Binding-site contacts:
Ligand atom O3' contacts residue VAL65 of chain 1.A at 3.9 Å.
Ligand atom P contacts residue GLY66 of chain 1.A at 3.7 Å.
Ligand atom OP1 contacts residue ILE69 of chain 1.A at 2.8 Å (h-bond).
Ligand atom OP1 contacts residue LEU62 of chain 1.A at 3.8 Å.
Ligand atom OP2 contacts residue LYS72 of chain 1.A at 3.5 Å (salt-bridge).
Ligand atom P contacts residue ILE69 of chain 1.A at 3.6 Å.
Ligand atom N7 contacts residue LYS35 of chain 1.A at 3.7 Å.
Ligand atom OP1 contacts residue THR67 of chain 1.A at 3.6 Å.
Ligand atom O4' contacts residue ALA38 of chain 1.A at 3.9 Å.
Ligand atom OP3 contacts residue LYS35 of chain 1.A at 3.2 Å (salt-bridge).
Ligand atom OP2 contacts residue GLY66 of chain 1.A at 3.5 Å.
Ligand atom C3' contacts residue GLY66 of chain 1.A at 3.6 Å.
Ligand atom C3' contacts residue GLY64 of chain 1.A at 3.7 Å.
Ligand atom P contacts residue NA1 of chain 1.F at 3.8 Å.
Ligand atom O3' contacts residue GLY64 of chain 1.A at 3.3 Å.
Ligand atom P contacts residue LYS68 of chain 1.A at 3.5 Å.
Ligand atom OP1 contacts residue LYS68 of chain 1.A at 3.4 Å (salt-bridge).
Ligand atom O3' contacts residue ILE69 of chain 1.A at 3.5 Å.
Ligand atom OP2 contacts residue LYS68 of chain 1.A at 3.0 Å.
Ligand atom OP2 contacts residue VAL65 of chain 1.A at 3.7 Å.
Ligand atom OP1 contacts residue PRO63 of chain 1.A at 3.8 Å.
Ligand atom C4' contacts residue GLY64 of chain 1.A at 3.0 Å.
Ligand atom OP1 contacts residue NA1 of chain 1.F at 2.9 Å (h-bond).
Ligand atom P contacts residue VAL65 of chain 1.A at 3.9 Å.
Ligand atom O5' contacts residue GLY66 of chain 1.A at 3.4 Å.
Ligand atom OP2 contacts residue LYS68 of chain 1.A at 2.8 Å (salt-bridge).
Ligand atom OP1 contacts residue LYS68 of chain 1.A at 3.4 Å (salt-bridge).
Ligand atom C5' contacts residue GLY66 of chain 1.A at 3.4 Å.
Ligand atom OP2 contacts residue NA1 of chain 1.F at 3.6 Å.
Ligand atom OP1 contacts residue GLY64 of chain 1.A at 2.8 Å (h-bond).
Ligand atom N3 contacts residue ALA38 of chain 1.A at 3.6 Å.
Ligand atom O5' contacts residue LYS35 of chain 1.A at 3.8 Å.
Ligand atom C8 contacts residue LYS35 of chain 1.A at 3.7 Å.
Ligand atom OP1 contacts residue GLY66 of chain 1.A at 3.0 Å (h-bond).
Ligand atom C5' contacts residue GLY64 of chain 1.A at 3.1 Å.
Ligand atom OP2 contacts residue THR67 of chain 1.A at 3.5 Å (h-bond).
Ligand atom C5' contacts residue TYR39 of chain 1.A at 3.5 Å (hydrophobic).
Ligand atom OP1 contacts residue VAL65 of chain 1.A at 3.5 Å (h-bond).
Ligand atom P contacts residue GLY64 of chain 1.A at 3.8 Å.
Ligand atom P contacts residue LYS68 of chain 1.A at 3.6 Å.

Sequence of chain 1.A:
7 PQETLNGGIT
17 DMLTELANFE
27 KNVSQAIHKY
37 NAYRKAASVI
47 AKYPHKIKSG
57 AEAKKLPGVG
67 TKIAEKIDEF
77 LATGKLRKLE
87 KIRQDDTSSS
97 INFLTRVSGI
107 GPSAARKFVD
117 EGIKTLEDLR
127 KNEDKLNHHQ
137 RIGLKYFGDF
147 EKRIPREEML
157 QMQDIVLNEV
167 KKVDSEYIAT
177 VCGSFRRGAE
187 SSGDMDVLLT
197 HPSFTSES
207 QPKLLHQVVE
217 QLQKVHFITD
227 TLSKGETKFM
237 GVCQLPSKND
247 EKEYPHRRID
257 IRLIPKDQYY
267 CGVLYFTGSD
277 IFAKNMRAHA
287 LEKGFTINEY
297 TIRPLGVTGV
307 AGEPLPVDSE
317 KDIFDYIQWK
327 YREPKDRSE

The protein below binds the small molecule below.
Small molecule (SMILES): Cc1cn([C@H]2C[C@H](O[P](=O)(O)OC[C@H]3O[C@@H](n4ccc(N)nc4=O)C[C@@H]3O[P](=O)(O)OC[C@H]3O[C@@H](n4cnc5c(=O)nc(N)[nH]c54)C[C@@H]3O[P](=O)(O)OC[C@H]3O[C@@H](n4cnc5c(=O)nc(N)[nH]c54)C[C@@H]3O)[C@@H](CO[P](=O)(O)O[C@H]3C[C@H](n4cnc5c(=O)nc(N)[nH]c54)O[C@@H]3COP(=O)(O)O)O2)c(=O)[nH]c1=O